This protein binds this small molecule.
Small molecule (SMILES): CC(C)C[C@H](NC(=O)[C@@H](O)[C@H](N)Cc1ccccc1)C(=O)O

Sequence of chain 1.A:
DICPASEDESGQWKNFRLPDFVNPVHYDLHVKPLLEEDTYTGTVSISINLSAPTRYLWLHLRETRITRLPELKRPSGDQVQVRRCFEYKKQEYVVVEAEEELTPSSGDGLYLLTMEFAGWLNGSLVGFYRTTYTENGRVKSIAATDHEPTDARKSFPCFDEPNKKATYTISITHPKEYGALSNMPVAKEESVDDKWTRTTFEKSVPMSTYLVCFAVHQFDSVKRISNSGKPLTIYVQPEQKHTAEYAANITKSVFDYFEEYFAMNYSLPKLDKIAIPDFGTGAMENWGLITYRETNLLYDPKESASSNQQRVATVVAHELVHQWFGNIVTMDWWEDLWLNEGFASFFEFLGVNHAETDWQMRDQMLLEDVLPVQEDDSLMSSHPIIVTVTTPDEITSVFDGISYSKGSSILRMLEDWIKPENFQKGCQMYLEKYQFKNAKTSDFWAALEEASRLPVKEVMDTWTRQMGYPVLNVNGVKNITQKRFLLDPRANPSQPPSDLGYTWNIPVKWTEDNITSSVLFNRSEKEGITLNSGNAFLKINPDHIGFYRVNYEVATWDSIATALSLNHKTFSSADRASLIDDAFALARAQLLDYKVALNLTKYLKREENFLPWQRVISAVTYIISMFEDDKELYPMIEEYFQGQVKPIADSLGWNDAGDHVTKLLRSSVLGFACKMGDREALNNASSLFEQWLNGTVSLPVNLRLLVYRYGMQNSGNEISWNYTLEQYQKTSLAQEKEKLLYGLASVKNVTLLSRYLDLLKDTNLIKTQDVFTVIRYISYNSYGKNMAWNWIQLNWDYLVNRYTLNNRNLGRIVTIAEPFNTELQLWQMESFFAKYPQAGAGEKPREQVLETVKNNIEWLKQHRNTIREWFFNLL

Binding-site contacts:
Ligand atom C3 contacts residue ZN1 of chain 1.H at 3.3 Å.
Ligand atom C2 contacts residue GLU319 of chain 1.A at 3.6 Å.
Ligand atom C9 contacts residue ARG812 of chain 1.A at 3.4 Å.
Ligand atom C6 contacts residue ALA283 of chain 1.A at 3.2 Å (hydrophobic).
Ligand atom O2 contacts residue ZN1 of chain 1.H at 2.2 Å.
Ligand atom C9 contacts residue THR281 of chain 1.A at 3.7 Å.
Ligand atom O3 contacts residue TYR404 of chain 1.A at 2.5 Å (h-bond).
Ligand atom O2 contacts residue GLU319 of chain 1.A at 3.2 Å (salt-bridge).
Ligand atom C2 contacts residue ALA283 of chain 1.A at 3.2 Å (hydrophobic).
Ligand atom N2 contacts residue GLU148 of chain 1.A at 2.6 Å (salt-bridge).
Ligand atom N2 contacts residue GLU285 of chain 1.A at 2.7 Å (salt-bridge).
Ligand atom C10 contacts residue ARG812 of chain 1.A at 3.7 Å.
Ligand atom C5 contacts residue GLY282 of chain 1.A at 3.5 Å.
Ligand atom C1 contacts residue GLU285 of chain 1.A at 3.7 Å.
Ligand atom O2 contacts residue HIS322 of chain 1.A at 3.2 Å (h-bond).
Ligand atom O1 contacts residue THR281 of chain 1.A at 3.5 Å.
Ligand atom O1 contacts residue GLY282 of chain 1.A at 2.6 Å (h-bond).
Ligand atom O2 contacts residue GLU285 of chain 1.A at 3.0 Å (salt-bridge).
Ligand atom C3 contacts residue ALA283 of chain 1.A at 3.7 Å (hydrophobic).
Ligand atom N1 contacts residue ALA283 of chain 1.A at 3.3 Å (h-bond).
Ligand atom C11 contacts residue GLU148 of chain 1.A at 3.5 Å.
Ligand atom O3 contacts residue HIS318 of chain 1.A at 3.6 Å.
Ligand atom N1 contacts residue GLU319 of chain 1.A at 3.4 Å (salt-bridge).
Ligand atom C3 contacts residue GLU319 of chain 1.A at 3.6 Å.
Ligand atom C8 contacts residue THR281 of chain 1.A at 3.6 Å.
Ligand atom O3 contacts residue ZN1 of chain 1.H at 2.9 Å.
Ligand atom O4 contacts residue GLY282 of chain 1.A at 3.8 Å.
Ligand atom N2 contacts residue GLU341 of chain 1.A at 3.3 Å (salt-bridge).
Ligand atom N2 contacts residue MET284 of chain 1.A at 3.6 Å (h-bond).
Ligand atom C10 contacts residue PHE399 of chain 1.A at 3.6 Å (hydrophobic).
Ligand atom C3 contacts residue TYR404 of chain 1.A at 3.5 Å (hydrophobic).
Ligand atom O3 contacts residue GLU341 of chain 1.A at 3.4 Å (salt-bridge).
Ligand atom C12 contacts residue GLU148 of chain 1.A at 3.7 Å.
Ligand atom O2 contacts residue GLU341 of chain 1.A at 3.7 Å.
Ligand atom C2 contacts residue GLU285 of chain 1.A at 3.6 Å.
Ligand atom C16 contacts residue TYR404 of chain 1.A at 3.7 Å (hydrophobic).
Ligand atom C2 contacts residue ZN1 of chain 1.H at 3.2 Å.
Ligand atom O1 contacts residue ALA283 of chain 1.A at 3.3 Å (h-bond).
Ligand atom C1 contacts residue GLU341 of chain 1.A at 3.7 Å.
Ligand atom C15 contacts residue HIS318 of chain 1.A at 3.6 Å.